Sequence of chain 59.K:
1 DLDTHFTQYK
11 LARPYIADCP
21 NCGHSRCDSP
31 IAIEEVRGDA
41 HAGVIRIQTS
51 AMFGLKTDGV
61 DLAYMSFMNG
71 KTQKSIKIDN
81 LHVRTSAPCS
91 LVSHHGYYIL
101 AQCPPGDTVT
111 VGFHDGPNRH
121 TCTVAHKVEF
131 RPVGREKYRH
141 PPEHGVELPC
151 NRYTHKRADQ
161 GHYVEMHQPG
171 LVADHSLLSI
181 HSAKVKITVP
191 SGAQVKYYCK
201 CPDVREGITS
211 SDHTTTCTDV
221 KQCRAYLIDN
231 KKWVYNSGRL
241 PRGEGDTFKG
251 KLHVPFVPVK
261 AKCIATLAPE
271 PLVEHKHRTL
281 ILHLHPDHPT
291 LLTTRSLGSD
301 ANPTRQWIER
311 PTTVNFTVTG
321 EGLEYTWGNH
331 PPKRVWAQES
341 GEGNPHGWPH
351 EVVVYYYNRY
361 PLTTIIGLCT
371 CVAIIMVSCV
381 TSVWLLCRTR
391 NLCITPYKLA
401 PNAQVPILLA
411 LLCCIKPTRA

The protein below binds the small molecule below.
Small molecule (SMILES): CC(=O)N[C@@H]1[C@@H](O)[C@H](O)[C@@H](CO)O[C@H]1O

Binding-site contacts:
Ligand atom O5 contacts residue ASN315 of chain 59.K at 2.4 Å (h-bond).
Ligand atom C5 contacts residue ASN315 of chain 59.K at 3.7 Å.
Ligand atom C6 contacts residue ASN315 of chain 59.K at 4.5 Å.
Ligand atom C1 contacts residue ASN315 of chain 59.K at 1.4 Å.
Ligand atom O7 contacts residue ASN315 of chain 59.K at 4.2 Å.
Ligand atom C7 contacts residue ASN315 of chain 59.K at 3.3 Å.
Ligand atom C6 contacts residue THR313 of chain 59.K at 4.5 Å.
Ligand atom C1 contacts residue VAL314 of chain 59.K at 4.4 Å (hydrophobic).
Ligand atom O5 contacts residue VAL314 of chain 59.K at 3.8 Å.
Ligand atom C2 contacts residue ASN315 of chain 59.K at 2.5 Å.
Ligand atom C3 contacts residue ASN315 of chain 59.K at 3.8 Å.
Ligand atom C8 contacts residue ILE281 of chain 59.K at 4.5 Å (hydrophobic).
Ligand atom C4 contacts residue ASN315 of chain 59.K at 4.3 Å.
Ligand atom C8 contacts residue ASN315 of chain 59.K at 3.5 Å.
Ligand atom O5 contacts residue THR313 of chain 59.K at 4.3 Å.
Ligand atom N2 contacts residue ASN315 of chain 59.K at 2.8 Å (h-bond).